Sequence of chain 19.C:
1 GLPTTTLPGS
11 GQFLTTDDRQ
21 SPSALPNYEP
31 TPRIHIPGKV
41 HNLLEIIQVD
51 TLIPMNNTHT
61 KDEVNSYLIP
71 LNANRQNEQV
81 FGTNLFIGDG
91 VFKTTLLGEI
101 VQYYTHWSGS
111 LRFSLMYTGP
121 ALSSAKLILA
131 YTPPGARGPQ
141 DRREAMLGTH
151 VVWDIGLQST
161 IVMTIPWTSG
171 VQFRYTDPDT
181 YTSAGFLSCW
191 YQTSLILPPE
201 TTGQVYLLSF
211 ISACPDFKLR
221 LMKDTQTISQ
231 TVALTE

The small molecule below binds the protein below.
Small molecule (SMILES): Cc1cc(CCCCCCCOc2ccc(C3=N[C@@H](C)CO3)cc2Cl)on1

Sequence of chain 18.A:
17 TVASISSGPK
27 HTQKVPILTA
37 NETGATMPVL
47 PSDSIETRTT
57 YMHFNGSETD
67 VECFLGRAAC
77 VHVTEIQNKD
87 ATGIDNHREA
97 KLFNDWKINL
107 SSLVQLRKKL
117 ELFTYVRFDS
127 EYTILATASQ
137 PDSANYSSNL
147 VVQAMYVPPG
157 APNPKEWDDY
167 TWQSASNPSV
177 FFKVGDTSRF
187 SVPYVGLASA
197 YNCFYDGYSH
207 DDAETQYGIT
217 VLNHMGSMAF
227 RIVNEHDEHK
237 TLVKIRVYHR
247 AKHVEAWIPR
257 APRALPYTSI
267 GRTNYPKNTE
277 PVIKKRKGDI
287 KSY

Sequence of chain 18.C:
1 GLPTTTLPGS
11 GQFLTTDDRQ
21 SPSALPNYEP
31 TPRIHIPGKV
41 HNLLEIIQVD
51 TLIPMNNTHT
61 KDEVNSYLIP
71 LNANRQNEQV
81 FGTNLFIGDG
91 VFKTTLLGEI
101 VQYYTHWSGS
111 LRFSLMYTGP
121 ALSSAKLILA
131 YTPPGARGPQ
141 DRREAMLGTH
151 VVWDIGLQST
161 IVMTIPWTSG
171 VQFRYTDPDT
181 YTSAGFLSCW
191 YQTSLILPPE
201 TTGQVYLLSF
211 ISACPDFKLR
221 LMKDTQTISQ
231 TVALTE

Binding-site contacts:
Ligand atom N2 contacts residue PRO174 of chain 18.A at 3.7 Å.
Ligand atom C4B contacts residue LEU106 of chain 18.A at 3.7 Å (hydrophobic).
Ligand atom C3B contacts residue TYR197 of chain 18.A at 3.3 Å (hydrophobic).
Ligand atom O1 contacts residue VAL188 of chain 18.A at 3.8 Å.
Ligand atom C3 contacts residue PHE186 of chain 18.A at 3.9 Å (hydrophobic).
Ligand atom N2 contacts residue PHE186 of chain 18.A at 4.0 Å.
Ligand atom C3C contacts residue TYR128 of chain 18.A at 3.6 Å (hydrophobic).
Ligand atom C4 contacts residue PHE186 of chain 18.A at 3.7 Å (hydrophobic).
Ligand atom C2C contacts residue VAL188 of chain 18.A at 2.8 Å (hydrophobic).
Ligand atom C3C contacts residue VAL188 of chain 18.A at 3.3 Å (hydrophobic).
Ligand atom CL1 contacts residue ASN105 of chain 18.A at 3.3 Å.
Ligand atom C7C contacts residue TYR128 of chain 18.A at 3.5 Å (hydrophobic).
Ligand atom O1 contacts residue ALA24 of chain 18.C at 3.4 Å.
Ligand atom C5A contacts residue VAL122 of chain 18.A at 3.9 Å (hydrophobic).
Ligand atom C31 contacts residue VAL176 of chain 18.A at 3.3 Å (hydrophobic).
Ligand atom O1B contacts residue MET221 of chain 18.A at 3.8 Å.
Ligand atom O1 contacts residue TYR152 of chain 18.A at 3.9 Å.
Ligand atom C1C contacts residue TYR152 of chain 18.A at 3.9 Å (hydrophobic).
Ligand atom CL1 contacts residue ILE104 of chain 18.A at 3.6 Å.
Ligand atom C5A contacts residue CYS199 of chain 18.A at 3.9 Å (hydrophobic).
Ligand atom CM1 contacts residue CYS199 of chain 18.A at 3.8 Å (hydrophobic).
Ligand atom C5C contacts residue TYR128 of chain 18.A at 3.7 Å (hydrophobic).
Ligand atom C4 contacts residue TYR152 of chain 18.A at 3.7 Å (hydrophobic).
Ligand atom C4C contacts residue TYR152 of chain 18.A at 3.9 Å (hydrophobic).
Ligand atom C31 contacts residue SER175 of chain 18.A at 3.5 Å.
Ligand atom C3 contacts residue PRO174 of chain 18.A at 3.7 Å (hydrophobic).
Ligand atom CL1 contacts residue MET221 of chain 18.A at 3.8 Å.
Ligand atom C5 contacts residue TYR152 of chain 18.A at 3.6 Å (hydrophobic).
Ligand atom O1A contacts residue VAL122 of chain 18.A at 4.0 Å.
Ligand atom C31 contacts residue ALA150 of chain 18.A at 3.5 Å (hydrophobic).
Ligand atom O1 contacts residue PHE186 of chain 18.A at 3.8 Å.
Ligand atom C6C contacts residue VAL191 of chain 18.A at 3.3 Å (hydrophobic).
Ligand atom C5 contacts residue PHE186 of chain 18.A at 3.7 Å (hydrophobic).
Ligand atom C31 contacts residue PRO174 of chain 18.A at 3.3 Å (hydrophobic).
Ligand atom C4A contacts residue ASN198 of chain 18.A at 3.9 Å.
Ligand atom N3A contacts residue ASN219 of chain 18.A at 3.4 Å (h-bond).
Ligand atom C3B contacts residue LEU106 of chain 18.A at 3.8 Å (hydrophobic).
Ligand atom C2B contacts residue TYR197 of chain 18.A at 3.3 Å (hydrophobic).
Ligand atom N2 contacts residue ALA24 of chain 18.C at 3.1 Å.
Ligand atom C5C contacts residue ILE104 of chain 18.A at 4.0 Å (hydrophobic).